Sequence of chain 1.A:
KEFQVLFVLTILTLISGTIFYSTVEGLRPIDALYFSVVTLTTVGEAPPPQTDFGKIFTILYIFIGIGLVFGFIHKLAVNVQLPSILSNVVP

Sequence of chain 1.B:
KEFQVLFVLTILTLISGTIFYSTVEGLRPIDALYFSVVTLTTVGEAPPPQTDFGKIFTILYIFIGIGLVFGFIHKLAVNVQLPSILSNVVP

Binding-site contacts:
Ligand atom C contacts residue ILE14 of chain 1.A at 3.8 Å (hydrophobic).
Ligand atom N contacts residue ILE14 of chain 1.A at 3.6 Å.
Ligand atom CA contacts residue ILE62 of chain 1.B at 4.3 Å (hydrophobic).
Ligand atom OXT contacts residue ILE14 of chain 1.A at 3.2 Å.
Ligand atom CA contacts residue ILE14 of chain 1.A at 4.3 Å (hydrophobic).
Ligand atom OXT contacts residue PHE10 of chain 1.A at 3.8 Å.
Ligand atom O contacts residue PHE66 of chain 1.B at 3.6 Å.

A protein and the small-molecule ligand that binds it are described below.
Small molecule (SMILES): NCC(=O)O